Binding-site contacts:
Ligand atom C4 contacts residue TYR171 of chain 1.A at 3.2 Å (hydrophobic).
Ligand atom C6 contacts residue GLU9 of chain 1.A at 4.2 Å.
Ligand atom C contacts residue ARG15 of chain 1.A at 2.9 Å.
Ligand atom C10 contacts residue TYR171 of chain 1.A at 4.3 Å (hydrophobic).
Ligand atom N contacts residue TYR171 of chain 1.A at 4.2 Å.
Ligand atom C4 contacts residue ARG15 of chain 1.A at 3.9 Å.
Ligand atom C9 contacts residue LEU12 of chain 1.A at 4.2 Å (hydrophobic).
Ligand atom C5 contacts residue LEU12 of chain 1.A at 4.1 Å (hydrophobic).
Ligand atom C3 contacts residue TYR171 of chain 1.A at 3.8 Å (hydrophobic).
Ligand atom C1 contacts residue ARG15 of chain 1.A at 3.8 Å.
Ligand atom C6 contacts residue LEU12 of chain 1.A at 4.3 Å (hydrophobic).
Ligand atom C7 contacts residue LEU12 of chain 1.A at 4.4 Å (hydrophobic).
Ligand atom C8 contacts residue GLU9 of chain 1.A at 4.0 Å.
Ligand atom N2 contacts residue LEU12 of chain 1.A at 4.0 Å.
Ligand atom C8 contacts residue LEU12 of chain 1.A at 4.3 Å (hydrophobic).
Ligand atom N1 contacts residue TYR171 of chain 1.A at 4.3 Å.
Ligand atom O contacts residue GLU11 of chain 1.A at 4.1 Å.
Ligand atom N1 contacts residue ARG15 of chain 1.A at 3.1 Å (salt-bridge).
Ligand atom C7 contacts residue GLU9 of chain 1.A at 3.5 Å.
Ligand atom C10 contacts residue LEU12 of chain 1.A at 4.1 Å (hydrophobic).
Ligand atom C2 contacts residue LEU12 of chain 1.A at 4.2 Å (hydrophobic).
Ligand atom C1 contacts residue GLU11 of chain 1.A at 4.0 Å.
Ligand atom O contacts residue ARG15 of chain 1.A at 2.8 Å (salt-bridge).
Ligand atom N contacts residue ARG15 of chain 1.A at 3.3 Å (salt-bridge).
Ligand atom C1 contacts residue LEU12 of chain 1.A at 3.8 Å (hydrophobic).
Ligand atom F contacts residue GLU9 of chain 1.A at 3.7 Å.

Sequence of chain 1.A:
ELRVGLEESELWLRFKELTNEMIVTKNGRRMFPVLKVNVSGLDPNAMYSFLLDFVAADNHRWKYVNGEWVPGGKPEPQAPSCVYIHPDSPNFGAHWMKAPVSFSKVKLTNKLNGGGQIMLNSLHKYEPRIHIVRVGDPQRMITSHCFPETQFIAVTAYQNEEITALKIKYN

A protein and the small-molecule ligand that binds it are described below.
Small molecule (SMILES): NC(=O)N1CCN(c2ccc(F)cc2)CC1